Sequence of chain 1.D:
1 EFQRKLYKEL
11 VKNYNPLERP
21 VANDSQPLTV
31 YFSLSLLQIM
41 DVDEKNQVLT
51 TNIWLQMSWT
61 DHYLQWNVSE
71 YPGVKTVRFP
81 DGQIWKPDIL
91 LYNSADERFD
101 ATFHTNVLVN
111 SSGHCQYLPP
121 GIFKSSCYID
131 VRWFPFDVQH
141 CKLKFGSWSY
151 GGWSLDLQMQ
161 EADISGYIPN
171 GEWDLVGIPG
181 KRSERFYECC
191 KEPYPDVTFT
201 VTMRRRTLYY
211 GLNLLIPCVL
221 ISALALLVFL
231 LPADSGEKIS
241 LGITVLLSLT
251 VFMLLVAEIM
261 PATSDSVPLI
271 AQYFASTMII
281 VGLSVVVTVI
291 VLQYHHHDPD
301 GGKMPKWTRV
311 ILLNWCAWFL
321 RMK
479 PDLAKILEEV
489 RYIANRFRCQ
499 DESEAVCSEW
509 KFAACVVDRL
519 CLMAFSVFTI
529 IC

Binding-site contacts:
Ligand atom C19 contacts residue TRP315 of chain 1.D at 3.5 Å (hydrophobic).
Ligand atom C19 contacts residue CYS316 of chain 1.D at 4.0 Å (hydrophobic).
Ligand atom C78 contacts residue VAL525 of chain 1.D at 3.7 Å (hydrophobic).
Ligand atom C75 contacts residue ALA522 of chain 1.D at 4.3 Å (hydrophobic).
Ligand atom C77 contacts residue ALA522 of chain 1.D at 3.7 Å (hydrophobic).
Ligand atom C48 contacts residue TRP315 of chain 1.D at 3.7 Å (hydrophobic).
Ligand atom C75 contacts residue MET521 of chain 1.D at 4.2 Å (hydrophobic).
Ligand atom C09 contacts residue PHE319 of chain 1.D at 3.3 Å (hydrophobic).
Ligand atom C17 contacts residue TRP315 of chain 1.D at 3.9 Å (hydrophobic).
Ligand atom C77 contacts residue VAL525 of chain 1.D at 3.5 Å (hydrophobic).
Ligand atom O80 contacts residue ALA522 of chain 1.D at 3.8 Å.
Ligand atom C81 contacts residue VAL525 of chain 1.D at 3.7 Å (hydrophobic).
Ligand atom C22 contacts residue TRP315 of chain 1.D at 3.7 Å (hydrophobic).
Ligand atom C12 contacts residue PHE319 of chain 1.D at 3.5 Å (hydrophobic).
Ligand atom C10 contacts residue LEU518 of chain 1.D at 4.0 Å (hydrophobic).
Ligand atom O20 contacts residue TRP315 of chain 1.D at 4.2 Å.
Ligand atom C79 contacts residue ALA522 of chain 1.D at 3.8 Å (hydrophobic).
Ligand atom C19 contacts residue PHE319 of chain 1.D at 3.9 Å (hydrophobic).
Ligand atom C75 contacts residue LEU518 of chain 1.D at 4.0 Å (hydrophobic).
Ligand atom C11 contacts residue PHE319 of chain 1.D at 4.4 Å (hydrophobic).
Ligand atom C01 contacts residue PHE319 of chain 1.D at 3.8 Å (hydrophobic).
Ligand atom C18 contacts residue TRP315 of chain 1.D at 3.7 Å (hydrophobic).
Ligand atom C10 contacts residue PHE319 of chain 1.D at 3.6 Å (hydrophobic).
Ligand atom C26 contacts residue TRP315 of chain 1.D at 4.2 Å (hydrophobic).
Ligand atom C24 contacts residue TRP315 of chain 1.D at 4.3 Å (hydrophobic).
Ligand atom C23 contacts residue TRP315 of chain 1.D at 4.3 Å (hydrophobic).
Ligand atom C18 contacts residue TRP318 of chain 1.D at 4.5 Å (hydrophobic).
Ligand atom C78 contacts residue ALA522 of chain 1.D at 3.6 Å (hydrophobic).

The small molecule below binds the protein below.
Small molecule (SMILES): COCC(CCO[C@H]1CC[C@@]2(C)C(=CC[C@H]3[C@@H]4C[C@@H]5O[C@]6(CC[C@@H](C)CO6)[C@@H](C)[C@@H]5[C@@]4(C)CC[C@@H]32)C1)COC